A protein and the small-molecule ligand that binds it are described below.
Small molecule (SMILES): CC(C)O[PH](=O)OC(C)C

Sequence of chain 1.B:
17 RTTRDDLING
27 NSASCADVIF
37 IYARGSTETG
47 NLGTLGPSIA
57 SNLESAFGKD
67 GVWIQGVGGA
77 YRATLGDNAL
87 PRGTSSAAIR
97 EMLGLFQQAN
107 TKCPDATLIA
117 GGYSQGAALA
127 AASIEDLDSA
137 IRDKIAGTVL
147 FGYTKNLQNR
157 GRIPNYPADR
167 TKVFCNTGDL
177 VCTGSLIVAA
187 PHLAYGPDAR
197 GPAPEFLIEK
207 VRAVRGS

Binding-site contacts:
Ligand atom C1 contacts residue SER42 of chain 1.B at 4.3 Å.
Ligand atom O3P contacts residue SER120 of chain 1.B at 2.8 Å (h-bond).
Ligand atom P contacts residue HIS188 of chain 1.B at 3.6 Å.
Ligand atom C1 contacts residue TYR119 of chain 1.B at 4.2 Å (hydrophobic).
Ligand atom O3P contacts residue GLN121 of chain 1.B at 3.1 Å (h-bond).
Ligand atom C2' contacts residue SER120 of chain 1.B at 3.0 Å.
Ligand atom C2 contacts residue SER42 of chain 1.B at 4.2 Å.
Ligand atom O1P contacts residue HIS188 of chain 1.B at 3.7 Å.
Ligand atom C3 contacts residue SER42 of chain 1.B at 3.6 Å.
Ligand atom C2' contacts residue VAL177 of chain 1.B at 3.8 Å (hydrophobic).
Ligand atom C3' contacts residue ASN84 of chain 1.B at 4.1 Å.
Ligand atom C1' contacts residue ASN84 of chain 1.B at 3.4 Å.
Ligand atom C2' contacts residue HIS188 of chain 1.B at 4.5 Å.
Ligand atom O2P contacts residue SER120 of chain 1.B at 2.6 Å (h-bond).
Ligand atom O1P contacts residue SER42 of chain 1.B at 3.7 Å.
Ligand atom O3P contacts residue ASN84 of chain 1.B at 4.0 Å.
Ligand atom O3P contacts residue GLY41 of chain 1.B at 4.0 Å.
Ligand atom O2P contacts residue ASN84 of chain 1.B at 4.3 Å.
Ligand atom C2 contacts residue HIS188 of chain 1.B at 4.3 Å.
Ligand atom P contacts residue GLN121 of chain 1.B at 3.6 Å.
Ligand atom C2' contacts residue THR150 of chain 1.B at 3.3 Å.
Ligand atom P contacts residue SER120 of chain 1.B at 1.6 Å.
Ligand atom C1' contacts residue SER120 of chain 1.B at 3.4 Å.
Ligand atom C3 contacts residue GLY41 of chain 1.B at 4.3 Å.
Ligand atom C2' contacts residue LEU182 of chain 1.B at 4.1 Å (hydrophobic).
Ligand atom O1P contacts residue SER120 of chain 1.B at 2.8 Å (h-bond).
Ligand atom P contacts residue SER42 of chain 1.B at 4.0 Å.
Ligand atom O3P contacts residue SER42 of chain 1.B at 2.6 Å (h-bond).
Ligand atom C3' contacts residue VAL184 of chain 1.B at 3.8 Å (hydrophobic).
Ligand atom C1 contacts residue HIS188 of chain 1.B at 3.3 Å.
Ligand atom O1P contacts residue GLY41 of chain 1.B at 4.3 Å.
Ligand atom C3 contacts residue SER120 of chain 1.B at 4.4 Å.
Ligand atom C3 contacts residue HIS188 of chain 1.B at 4.3 Å.
Ligand atom C1' contacts residue SER42 of chain 1.B at 4.4 Å.
Ligand atom O2P contacts residue SER42 of chain 1.B at 4.2 Å.
Ligand atom C2' contacts residue ASN84 of chain 1.B at 3.8 Å.
Ligand atom O2P contacts residue HIS188 of chain 1.B at 3.9 Å.
Ligand atom C3 contacts residue TYR119 of chain 1.B at 3.7 Å (hydrophobic).
Ligand atom C1 contacts residue SER120 of chain 1.B at 3.7 Å.